Binding-site contacts:
Ligand atom C14 contacts residue LEU159 of chain 1.A at 3.4 Å (hydrophobic).
Ligand atom C14 contacts residue GLU106 of chain 1.A at 3.4 Å.
Ligand atom C18 contacts residue LEU36 of chain 1.A at 3.8 Å (hydrophobic).
Ligand atom C18 contacts residue MET108 of chain 1.A at 3.1 Å (hydrophobic).
Ligand atom C28 contacts residue SER112 of chain 1.A at 3.7 Å.
Ligand atom C7 contacts residue MET105 of chain 1.A at 3.9 Å (hydrophobic).
Ligand atom C21 contacts residue LEU36 of chain 1.A at 3.7 Å (hydrophobic).
Ligand atom C11 contacts residue VAL44 of chain 1.A at 3.8 Å (hydrophobic).
Ligand atom C13 contacts residue ALA57 of chain 1.A at 3.9 Å (hydrophobic).
Ligand atom C19 contacts residue GLY111 of chain 1.A at 3.9 Å.
Ligand atom C9 contacts residue LYS59 of chain 1.A at 3.7 Å.
Ligand atom F16 contacts residue GLU106 of chain 1.A at 3.4 Å.
Ligand atom C1 contacts residue MET105 of chain 1.A at 3.8 Å (hydrophobic).
Ligand atom N20 contacts residue LEU36 of chain 1.A at 3.7 Å.
Ligand atom C24 contacts residue GLY37 of chain 1.A at 3.5 Å.
Ligand atom C25 contacts residue ALA38 of chain 1.A at 3.8 Å (hydrophobic).
Ligand atom C15 contacts residue ALA57 of chain 1.A at 3.6 Å (hydrophobic).
Ligand atom C13 contacts residue LEU159 of chain 1.A at 3.7 Å (hydrophobic).
Ligand atom CL8 contacts residue ALA57 of chain 1.A at 3.3 Å.
Ligand atom N20 contacts residue GLN115 of chain 1.A at 3.6 Å.
Ligand atom C25 contacts residue GLY39 of chain 1.A at 3.7 Å.
Ligand atom C27 contacts residue SER156 of chain 1.A at 3.7 Å.
Ligand atom C21 contacts residue GLN115 of chain 1.A at 3.2 Å.
Ligand atom C10 contacts residue LEU159 of chain 1.A at 3.7 Å (hydrophobic).
Ligand atom C15 contacts residue LEU159 of chain 1.A at 3.4 Å (hydrophobic).
Ligand atom C3 contacts residue LYS59 of chain 1.A at 3.6 Å.
Ligand atom CL8 contacts residue MET105 of chain 1.A at 3.5 Å.
Ligand atom N17 contacts residue MET108 of chain 1.A at 3.3 Å (h-bond).
Ligand atom F16 contacts residue MET105 of chain 1.A at 3.0 Å.
Ligand atom O2 contacts residue LYS59 of chain 1.A at 3.4 Å.
Ligand atom N17 contacts residue HIS107 of chain 1.A at 3.8 Å.
Ligand atom C11 contacts residue LEU159 of chain 1.A at 3.9 Å (hydrophobic).
Ligand atom C4 contacts residue CYS169 of chain 1.A at 3.7 Å (hydrophobic).
Ligand atom F16 contacts residue VAL89 of chain 1.A at 3.8 Å.
Ligand atom C14 contacts residue ALA57 of chain 1.A at 3.3 Å (hydrophobic).
Ligand atom C25 contacts residue GLY37 of chain 1.A at 3.2 Å.
Ligand atom F16 contacts residue ALA57 of chain 1.A at 3.8 Å.
Ligand atom C19 contacts residue LEU36 of chain 1.A at 3.8 Å (hydrophobic).
Ligand atom C5 contacts residue CYS169 of chain 1.A at 3.5 Å (hydrophobic).
Ligand atom N20 contacts residue GLY111 of chain 1.A at 3.6 Å.

Sequence of chain 1.A:
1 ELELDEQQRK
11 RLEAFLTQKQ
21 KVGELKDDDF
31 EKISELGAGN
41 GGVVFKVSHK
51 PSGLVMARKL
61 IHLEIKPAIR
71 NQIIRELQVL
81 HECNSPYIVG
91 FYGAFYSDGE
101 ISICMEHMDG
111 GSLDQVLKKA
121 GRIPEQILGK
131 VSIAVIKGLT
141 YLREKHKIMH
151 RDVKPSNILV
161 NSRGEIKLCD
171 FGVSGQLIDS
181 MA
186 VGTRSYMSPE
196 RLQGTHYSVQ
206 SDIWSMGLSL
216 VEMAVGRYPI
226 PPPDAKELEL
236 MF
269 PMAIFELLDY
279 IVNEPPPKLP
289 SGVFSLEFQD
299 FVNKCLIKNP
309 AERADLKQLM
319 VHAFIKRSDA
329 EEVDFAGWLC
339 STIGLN

This small molecule binds to this protein.
Small molecule (SMILES): COc1ccc(-c2cc3c(cc2F)ncc2ncn(C4CCNCC4)c23)c(Cl)c1